The small molecule below binds the protein below.
Small molecule (SMILES): Cc1cc(CCCOc2c(Cl)cc(C3=NCCO3)cc2Cl)on1

Sequence of chain 33.A:
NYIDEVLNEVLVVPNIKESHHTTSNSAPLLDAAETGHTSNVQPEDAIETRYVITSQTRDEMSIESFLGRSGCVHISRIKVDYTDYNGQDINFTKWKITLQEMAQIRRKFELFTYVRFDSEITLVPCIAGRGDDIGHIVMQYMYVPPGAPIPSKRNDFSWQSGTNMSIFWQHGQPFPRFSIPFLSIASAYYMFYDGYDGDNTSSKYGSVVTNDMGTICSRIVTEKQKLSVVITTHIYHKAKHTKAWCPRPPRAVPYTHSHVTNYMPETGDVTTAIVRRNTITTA

Binding-site contacts:
Ligand atom N3A contacts residue ILE220 of chain 33.A at 4.3 Å.
Ligand atom C2B contacts residue ILE184 of chain 33.A at 4.1 Å (hydrophobic).
Ligand atom C4A contacts residue TYR145 of chain 33.A at 3.7 Å (hydrophobic).
Ligand atom C5 contacts residue MET217 of chain 33.A at 3.8 Å (hydrophobic).
Ligand atom CL1 contacts residue ILE239 of chain 33.A at 4.0 Å.
Ligand atom C1B contacts residue ILE125 of chain 33.A at 3.6 Å (hydrophobic).
Ligand atom O1B contacts residue ILE125 of chain 33.A at 4.1 Å.
Ligand atom C3B contacts residue ILE125 of chain 33.A at 4.3 Å (hydrophobic).
Ligand atom C3 contacts residue LEU103 of chain 33.A at 4.3 Å (hydrophobic).
Ligand atom C5B contacts residue ILE220 of chain 33.A at 4.3 Å (hydrophobic).
Ligand atom C2A contacts residue PHE182 of chain 33.A at 4.1 Å (hydrophobic).
Ligand atom C3C contacts residue ILE101 of chain 33.A at 3.8 Å (hydrophobic).
Ligand atom C2B contacts residue ILE125 of chain 33.A at 4.1 Å (hydrophobic).
Ligand atom C5A contacts residue LEU127 of chain 33.A at 3.8 Å (hydrophobic).
Ligand atom C2A contacts residue ILE220 of chain 33.A at 4.1 Å (hydrophobic).
Ligand atom C4B contacts residue ILE125 of chain 33.A at 4.0 Å (hydrophobic).
Ligand atom C3 contacts residue MET217 of chain 33.A at 4.2 Å (hydrophobic).
Ligand atom C4 contacts residue LEU103 of chain 33.A at 3.6 Å (hydrophobic).
Ligand atom CL2 contacts residue TYR147 of chain 33.A at 2.4 Å.
Ligand atom C2C contacts residue ILE101 of chain 33.A at 4.2 Å (hydrophobic).
Ligand atom C6B contacts residue ILE125 of chain 33.A at 3.3 Å (hydrophobic).
Ligand atom C31 contacts residue LEU103 of chain 33.A at 4.1 Å (hydrophobic).
Ligand atom O1 contacts residue MET217 of chain 33.A at 2.7 Å (h-bond).
Ligand atom C31 contacts residue MET195 of chain 33.A at 3.9 Å (hydrophobic).
Ligand atom CL2 contacts residue LEU187 of chain 33.A at 3.9 Å.
Ligand atom C4B contacts residue ILE220 of chain 33.A at 4.2 Å (hydrophobic).
Ligand atom O1A contacts residue ILE239 of chain 33.A at 4.3 Å.
Ligand atom CL2 contacts residue ILE184 of chain 33.A at 4.2 Å.
Ligand atom C3B contacts residue TYR147 of chain 33.A at 3.3 Å (hydrophobic).
Ligand atom C2C contacts residue MET217 of chain 33.A at 3.9 Å (hydrophobic).
Ligand atom C4A contacts residue MET146 of chain 33.A at 4.0 Å (hydrophobic).
Ligand atom N3A contacts residue PHE182 of chain 33.A at 4.1 Å.
Ligand atom N3A contacts residue TYR147 of chain 33.A at 4.1 Å.
Ligand atom CL1 contacts residue ILE125 of chain 33.A at 3.7 Å.
Ligand atom O1A contacts residue LEU127 of chain 33.A at 4.1 Å.
Ligand atom N2 contacts residue MET217 of chain 33.A at 3.1 Å (h-bond).
Ligand atom C2B contacts residue TYR147 of chain 33.A at 3.4 Å (hydrophobic).
Ligand atom N2 contacts residue ASN215 of chain 33.A at 4.0 Å.
Ligand atom C5B contacts residue ILE125 of chain 33.A at 3.5 Å (hydrophobic).
Ligand atom C5A contacts residue TYR145 of chain 33.A at 3.7 Å (hydrophobic).